This small molecule binds to this protein.
Small molecule (SMILES): CC(C)C[C@H](N)C(=O)O

Sequence of chain 11.A:
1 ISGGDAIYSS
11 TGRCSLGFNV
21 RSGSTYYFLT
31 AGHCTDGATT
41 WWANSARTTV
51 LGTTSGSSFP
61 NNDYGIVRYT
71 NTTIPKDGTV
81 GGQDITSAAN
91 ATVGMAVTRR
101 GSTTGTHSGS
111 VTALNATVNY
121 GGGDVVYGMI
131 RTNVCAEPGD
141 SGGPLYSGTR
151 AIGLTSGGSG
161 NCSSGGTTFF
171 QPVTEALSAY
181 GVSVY

Binding-site contacts:
Ligand atom CA contacts residue PRO138 of chain 11.A at 3.8 Å (hydrophobic).
Ligand atom CD2 contacts residue GOL1 of chain 11.O at 4.0 Å.
Ligand atom CD1 contacts residue ALA136 of chain 11.A at 4.1 Å (hydrophobic).
Ligand atom CA contacts residue SER141 of chain 11.A at 2.4 Å.
Ligand atom CG contacts residue ALA136 of chain 11.A at 4.0 Å (hydrophobic).
Ligand atom CG contacts residue SER141 of chain 11.A at 3.6 Å.
Ligand atom CD2 contacts residue THR155 of chain 11.A at 3.4 Å.
Ligand atom CD2 contacts residue SER156 of chain 11.A at 3.4 Å.
Ligand atom O contacts residue PRO138 of chain 11.A at 3.7 Å.
Ligand atom OXT contacts residue HIS33 of chain 11.A at 2.7 Å (h-bond).
Ligand atom N contacts residue GOL1 of chain 11.O at 2.4 Å (h-bond).
Ligand atom O contacts residue GLY139 of chain 11.A at 2.8 Å (h-bond).
Ligand atom O contacts residue SER141 of chain 11.A at 2.5 Å (h-bond).
Ligand atom CB contacts residue GLU137 of chain 11.A at 3.4 Å.
Ligand atom CD2 contacts residue TYR1 of chain 11.I at 1.7 Å (hydrophobic).
Ligand atom O contacts residue TYR1 of chain 11.I at 0.0 Å (h-bond).
Ligand atom CD1 contacts residue GLY158 of chain 11.A at 3.8 Å.
Ligand atom N contacts residue SER141 of chain 11.A at 3.0 Å (h-bond).
Ligand atom CG contacts residue TYR1 of chain 11.I at 1.0 Å (hydrophobic).
Ligand atom C contacts residue SER141 of chain 11.A at 1.6 Å.
Ligand atom N contacts residue TYR1 of chain 11.I at 0.0 Å (h-bond).
Ligand atom OXT contacts residue TYR1 of chain 11.I at 0.0 Å (h-bond).
Ligand atom CB contacts residue TYR1 of chain 11.I at 0.8 Å (hydrophobic).
Ligand atom CD2 contacts residue SER141 of chain 11.A at 3.0 Å.
Ligand atom CB contacts residue PRO138 of chain 11.A at 3.6 Å (hydrophobic).
Ligand atom CB contacts residue SER141 of chain 11.A at 3.1 Å.
Ligand atom CG contacts residue GLY157 of chain 11.A at 4.0 Å.
Ligand atom C contacts residue GLY139 of chain 11.A at 3.9 Å.
Ligand atom N contacts residue SER156 of chain 11.A at 4.1 Å.
Ligand atom CG contacts residue GLU137 of chain 11.A at 3.9 Å.
Ligand atom C contacts residue HIS33 of chain 11.A at 3.7 Å.
Ligand atom CA contacts residue GOL1 of chain 11.O at 3.6 Å.
Ligand atom CD2 contacts residue GLY157 of chain 11.A at 3.3 Å.
Ligand atom O contacts residue ASP140 of chain 11.A at 3.8 Å.
Ligand atom OXT contacts residue GOL1 of chain 11.O at 4.2 Å.
Ligand atom CD1 contacts residue GLY157 of chain 11.A at 3.7 Å.
Ligand atom CD1 contacts residue TYR1 of chain 11.I at 0.7 Å (hydrophobic).
Ligand atom OXT contacts residue SER141 of chain 11.A at 2.3 Å (h-bond).
Ligand atom C contacts residue TYR1 of chain 11.I at 0.0 Å (hydrophobic).
Ligand atom CA contacts residue TYR1 of chain 11.I at 0.1 Å (hydrophobic).